The small molecule below binds the protein below.
Small molecule (SMILES): CC(C)C[C@H](NC(=O)c1cc2ccccc2s1)C(=O)N1CCN(C(=O)[C@H](CO)NS(=O)(=O)c2ccc(Cl)cc2Cl)CC1

Sequence of chain 1.B:
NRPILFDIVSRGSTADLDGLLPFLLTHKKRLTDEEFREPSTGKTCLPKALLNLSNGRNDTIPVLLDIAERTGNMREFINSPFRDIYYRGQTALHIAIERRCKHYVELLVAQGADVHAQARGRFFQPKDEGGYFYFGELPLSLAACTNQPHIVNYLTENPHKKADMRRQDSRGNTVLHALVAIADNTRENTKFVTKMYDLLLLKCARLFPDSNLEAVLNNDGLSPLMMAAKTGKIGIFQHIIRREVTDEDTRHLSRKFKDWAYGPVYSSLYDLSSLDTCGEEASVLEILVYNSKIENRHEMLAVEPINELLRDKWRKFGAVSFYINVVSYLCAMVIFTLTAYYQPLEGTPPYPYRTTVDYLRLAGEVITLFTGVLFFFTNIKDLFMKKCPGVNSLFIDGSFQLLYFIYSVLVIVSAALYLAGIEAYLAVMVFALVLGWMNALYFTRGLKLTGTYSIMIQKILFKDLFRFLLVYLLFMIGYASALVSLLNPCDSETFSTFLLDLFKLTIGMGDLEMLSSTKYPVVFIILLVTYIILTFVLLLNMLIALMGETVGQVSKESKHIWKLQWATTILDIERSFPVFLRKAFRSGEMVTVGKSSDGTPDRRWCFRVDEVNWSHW

Binding-site contacts:
Ligand atom C12 contacts residue TYR478 of chain 1.B at 3.9 Å (hydrophobic).
Ligand atom O40 contacts residue ASN528 of chain 1.B at 3.2 Å (h-bond).
Ligand atom O40 contacts residue PHE549 of chain 1.B at 3.7 Å.
Ligand atom O28 contacts residue ASP531 of chain 1.B at 3.2 Å (salt-bridge).
Ligand atom CL34 contacts residue PHE524 of chain 1.B at 3.6 Å.
Ligand atom C03 contacts residue PHE748 of chain 1.B at 3.8 Å (hydrophobic).
Ligand atom O31 contacts residue GLN550 of chain 1.B at 3.7 Å.
Ligand atom C03 contacts residue SER470 of chain 1.B at 3.3 Å.
Ligand atom O31 contacts residue TYR553 of chain 1.B at 3.0 Å.
Ligand atom CL37 contacts residue PHE524 of chain 1.B at 3.6 Å.
Ligand atom C32 contacts residue TYR553 of chain 1.B at 3.7 Å (hydrophobic).
Ligand atom N29 contacts residue ASN528 of chain 1.B at 3.7 Å.
Ligand atom C13 contacts residue THR520 of chain 1.B at 3.6 Å.
Ligand atom CL34 contacts residue ASN528 of chain 1.B at 3.7 Å.
Ligand atom C35 contacts residue PHE524 of chain 1.B at 3.0 Å (hydrophobic).
Ligand atom O31 contacts residue PHE549 of chain 1.B at 3.2 Å (h-bond).
Ligand atom C24 contacts residue TYR591 of chain 1.B at 3.3 Å (hydrophobic).
Ligand atom C38 contacts residue PHE592 of chain 1.B at 3.8 Å (hydrophobic).
Ligand atom N19 contacts residue ASN474 of chain 1.B at 3.6 Å.
Ligand atom CL37 contacts residue ASN474 of chain 1.B at 3.7 Å.
Ligand atom O28 contacts residue GLN550 of chain 1.B at 3.5 Å (h-bond).
Ligand atom C33 contacts residue PHE524 of chain 1.B at 3.5 Å (hydrophobic).
Ligand atom C24 contacts residue ASN474 of chain 1.B at 3.9 Å.
Ligand atom O42 contacts residue ILE744 of chain 1.B at 3.5 Å.
Ligand atom C09 contacts residue ASN474 of chain 1.B at 3.1 Å.
Ligand atom C18 contacts residue ASN474 of chain 1.B at 3.1 Å.
Ligand atom C04 contacts residue SER470 of chain 1.B at 3.7 Å.
Ligand atom C39 contacts residue TYR553 of chain 1.B at 3.6 Å (hydrophobic).
Ligand atom O41 contacts residue THR527 of chain 1.B at 3.1 Å.
Ligand atom CL34 contacts residue THR527 of chain 1.B at 3.6 Å.
Ligand atom C36 contacts residue PHE524 of chain 1.B at 3.4 Å (hydrophobic).
Ligand atom C39 contacts residue TYR591 of chain 1.B at 3.4 Å (hydrophobic).
Ligand atom S16 contacts residue LEU523 of chain 1.B at 3.5 Å.
Ligand atom C23 contacts residue TYR591 of chain 1.B at 3.3 Å (hydrophobic).
Ligand atom O42 contacts residue ASN474 of chain 1.B at 2.7 Å (h-bond).
Ligand atom C38 contacts residue TYR591 of chain 1.B at 3.4 Å (hydrophobic).
Ligand atom O40 contacts residue TYR553 of chain 1.B at 3.2 Å.
Ligand atom N06 contacts residue ASN474 of chain 1.B at 3.5 Å (h-bond).
Ligand atom C05 contacts residue ASN474 of chain 1.B at 3.8 Å.
Ligand atom S30 contacts residue TYR553 of chain 1.B at 3.5 Å.